This small molecule binds to this protein.
Small molecule (SMILES): CC(=O)N[C@@H]1[C@@H](O)[C@H](O)[C@@H](CO)O[C@H]1O

Binding-site contacts:
Ligand atom C8 contacts residue ILE312 of chain 1.E at 3.8 Å (hydrophobic).
Ligand atom C4 contacts residue ASN275 of chain 1.E at 4.2 Å.
Ligand atom O7 contacts residue NAG1 of chain 1.AA at 3.8 Å.
Ligand atom C2 contacts residue ASN275 of chain 1.E at 2.5 Å.
Ligand atom C7 contacts residue ASN311 of chain 1.E at 4.1 Å.
Ligand atom C5 contacts residue LEU418 of chain 1.E at 4.3 Å (hydrophobic).
Ligand atom O5 contacts residue ASN275 of chain 1.E at 2.3 Å (h-bond).
Ligand atom O7 contacts residue THR385 of chain 1.E at 4.0 Å.
Ligand atom C7 contacts residue THR385 of chain 1.E at 4.2 Å.
Ligand atom C1 contacts residue ASN275 of chain 1.E at 1.4 Å.
Ligand atom O6 contacts residue LEU418 of chain 1.E at 3.8 Å.
Ligand atom C6 contacts residue LEU418 of chain 1.E at 4.4 Å (hydrophobic).
Ligand atom C8 contacts residue THR385 of chain 1.E at 3.7 Å.
Ligand atom C3 contacts residue LYS273 of chain 1.E at 4.4 Å.
Ligand atom O7 contacts residue ASN311 of chain 1.E at 3.8 Å.
Ligand atom C5 contacts residue LYS273 of chain 1.E at 4.0 Å.
Ligand atom C8 contacts residue SER313 of chain 1.E at 3.5 Å.
Ligand atom C1 contacts residue LEU418 of chain 1.E at 4.1 Å (hydrophobic).
Ligand atom C8 contacts residue ASN311 of chain 1.E at 3.9 Å.
Ligand atom C3 contacts residue ASN275 of chain 1.E at 3.8 Å.
Ligand atom C8 contacts residue ASN275 of chain 1.E at 4.5 Å.
Ligand atom O7 contacts residue ASN275 of chain 1.E at 3.3 Å (h-bond).
Ligand atom C1 contacts residue LYS273 of chain 1.E at 4.2 Å.
Ligand atom C7 contacts residue ASN275 of chain 1.E at 3.3 Å.
Ligand atom O4 contacts residue LYS273 of chain 1.E at 4.4 Å.
Ligand atom O5 contacts residue LEU418 of chain 1.E at 3.6 Å.
Ligand atom N2 contacts residue ASN275 of chain 1.E at 2.9 Å (h-bond).
Ligand atom O6 contacts residue ASN275 of chain 1.E at 4.5 Å.
Ligand atom C5 contacts residue ASN275 of chain 1.E at 3.6 Å.

Sequence of chain 1.E:
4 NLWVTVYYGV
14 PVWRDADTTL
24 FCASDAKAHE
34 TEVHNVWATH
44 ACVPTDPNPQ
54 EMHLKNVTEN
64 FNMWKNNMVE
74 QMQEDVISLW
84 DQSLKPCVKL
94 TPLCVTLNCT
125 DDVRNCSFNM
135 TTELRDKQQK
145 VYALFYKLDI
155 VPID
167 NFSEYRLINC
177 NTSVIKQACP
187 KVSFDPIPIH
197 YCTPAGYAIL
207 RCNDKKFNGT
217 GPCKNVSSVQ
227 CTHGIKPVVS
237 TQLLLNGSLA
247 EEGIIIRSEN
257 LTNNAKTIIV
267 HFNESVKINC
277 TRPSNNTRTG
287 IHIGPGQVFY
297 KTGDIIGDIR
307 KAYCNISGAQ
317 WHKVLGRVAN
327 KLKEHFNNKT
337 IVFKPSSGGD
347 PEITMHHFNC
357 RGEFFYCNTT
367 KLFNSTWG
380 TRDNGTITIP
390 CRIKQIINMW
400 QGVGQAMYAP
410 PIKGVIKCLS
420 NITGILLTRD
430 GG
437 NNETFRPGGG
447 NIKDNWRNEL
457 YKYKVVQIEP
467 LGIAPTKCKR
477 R